Binding-site contacts:
Ligand atom C13 contacts residue MET91 of chain 1.A at 4.0 Å (hydrophobic).
Ligand atom C06 contacts residue ASP133 of chain 1.A at 3.0 Å.
Ligand atom C15 contacts residue ASN20 of chain 1.A at 4.0 Å.
Ligand atom N16 contacts residue ASN20 of chain 1.A at 3.0 Å (h-bond).
Ligand atom C17 contacts residue PRO88 of chain 1.A at 3.9 Å (hydrophobic).
Ligand atom C03 contacts residue ASN24 of chain 1.A at 4.0 Å.
Ligand atom CL18 contacts residue SER19 of chain 1.A at 3.5 Å.
Ligand atom C08 contacts residue LYS18 of chain 1.A at 3.0 Å.
Ligand atom C03 contacts residue SER35 of chain 1.A at 4.0 Å.
Ligand atom C09 contacts residue ASN20 of chain 1.A at 3.9 Å.
Ligand atom C10 contacts residue ASN20 of chain 1.A at 3.8 Å.
Ligand atom C17 contacts residue SER19 of chain 1.A at 3.5 Å.
Ligand atom C01 contacts residue TRP34 of chain 1.A at 3.6 Å (hydrophobic).
Ligand atom C17 contacts residue ASN20 of chain 1.A at 3.6 Å.
Ligand atom C01 contacts residue LEU96 of chain 1.A at 3.7 Å (hydrophobic).
Ligand atom C06 contacts residue LYS18 of chain 1.A at 3.5 Å.
Ligand atom C15 contacts residue LYS18 of chain 1.A at 3.6 Å.
Ligand atom N02 contacts residue SER35 of chain 1.A at 2.8 Å (h-bond).
Ligand atom CL18 contacts residue ASN24 of chain 1.A at 3.1 Å.
Ligand atom N02 contacts residue LEU96 of chain 1.A at 3.7 Å.
Ligand atom N16 contacts residue SER19 of chain 1.A at 3.7 Å.
Ligand atom CL18 contacts residue ASN20 of chain 1.A at 3.4 Å.
Ligand atom N19 contacts residue ASN24 of chain 1.A at 2.9 Å (h-bond).
Ligand atom N07 contacts residue LYS18 of chain 1.A at 3.0 Å (salt-bridge).
Ligand atom CL18 contacts residue ASN21 of chain 1.A at 2.8 Å.
Ligand atom N16 contacts residue PRO88 of chain 1.A at 3.9 Å.
Ligand atom C04 contacts residue TRP34 of chain 1.A at 4.0 Å (hydrophobic).
Ligand atom C01 contacts residue TRP85 of chain 1.A at 3.5 Å (hydrophobic).
Ligand atom C17 contacts residue ASN24 of chain 1.A at 3.5 Å.
Ligand atom C15 contacts residue SER19 of chain 1.A at 4.0 Å.
Ligand atom N05 contacts residue ASP133 of chain 1.A at 3.8 Å.
Ligand atom CL18 contacts residue PRO88 of chain 1.A at 3.4 Å.
Ligand atom CL18 contacts residue VAL86 of chain 1.A at 4.0 Å.
Ligand atom N02 contacts residue TRP34 of chain 1.A at 3.4 Å.
Ligand atom N19 contacts residue SER19 of chain 1.A at 3.9 Å.
Ligand atom C14 contacts residue ASN20 of chain 1.A at 4.0 Å.
Ligand atom C08 contacts residue ASN20 of chain 1.A at 3.5 Å.
Ligand atom C01 contacts residue ASN24 of chain 1.A at 3.8 Å.
Ligand atom C03 contacts residue TRP34 of chain 1.A at 3.6 Å (hydrophobic).
Ligand atom C01 contacts residue SER35 of chain 1.A at 3.3 Å.

Sequence of chain 1.A:
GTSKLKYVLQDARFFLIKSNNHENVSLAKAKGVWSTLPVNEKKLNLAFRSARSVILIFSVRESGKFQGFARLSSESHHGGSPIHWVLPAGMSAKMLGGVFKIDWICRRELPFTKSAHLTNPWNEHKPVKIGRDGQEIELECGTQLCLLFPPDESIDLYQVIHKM

This protein binds this small molecule.
Small molecule (SMILES): CNc1nc(Cl)nc2c1ncn2CC1CCCCC1